Sequence of chain 1.E:
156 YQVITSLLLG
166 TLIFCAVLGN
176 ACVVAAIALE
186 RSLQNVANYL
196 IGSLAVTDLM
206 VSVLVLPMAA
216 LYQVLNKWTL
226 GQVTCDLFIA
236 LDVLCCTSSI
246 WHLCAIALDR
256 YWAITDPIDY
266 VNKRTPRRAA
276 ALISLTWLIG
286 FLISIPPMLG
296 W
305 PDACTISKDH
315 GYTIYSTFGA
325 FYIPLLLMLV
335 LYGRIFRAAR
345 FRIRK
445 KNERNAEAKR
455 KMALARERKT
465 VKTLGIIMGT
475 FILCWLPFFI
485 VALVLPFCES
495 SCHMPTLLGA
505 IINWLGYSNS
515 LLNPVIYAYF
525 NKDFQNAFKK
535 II

Binding-site contacts:
Ligand atom C27 contacts residue LEU509 of chain 1.E at 4.5 Å (hydrophobic).
Ligand atom C26 contacts residue CYS478 of chain 1.E at 3.6 Å (hydrophobic).
Ligand atom C26 contacts residue LEU516 of chain 1.E at 3.7 Å (hydrophobic).
Ligand atom C18 contacts residue GLY469 of chain 1.E at 4.3 Å.
Ligand atom C4 contacts residue VAL465 of chain 1.E at 4.5 Å (hydrophobic).
Ligand atom C15 contacts residue GLY473 of chain 1.E at 3.7 Å.
Ligand atom C26 contacts residue LEU509 of chain 1.E at 3.5 Å (hydrophobic).
Ligand atom C18 contacts residue ILE470 of chain 1.E at 3.7 Å (hydrophobic).
Ligand atom C16 contacts residue LEU477 of chain 1.E at 4.4 Å (hydrophobic).
Ligand atom C24 contacts residue LEU516 of chain 1.E at 4.4 Å (hydrophobic).
Ligand atom C25 contacts residue LEU516 of chain 1.E at 3.9 Å (hydrophobic).
Ligand atom C16 contacts residue THR474 of chain 1.E at 4.3 Å.
Ligand atom C15 contacts residue GLY469 of chain 1.E at 3.9 Å.
Ligand atom C20 contacts residue THR474 of chain 1.E at 4.5 Å.
Ligand atom C4 contacts residue LYS466 of chain 1.E at 4.5 Å.
Ligand atom C22 contacts residue LEU477 of chain 1.E at 4.3 Å (hydrophobic).
Ligand atom C16 contacts residue GLY473 of chain 1.E at 3.9 Å.
Ligand atom C24 contacts residue LEU477 of chain 1.E at 3.9 Å (hydrophobic).
Ligand atom C19 contacts residue ILE470 of chain 1.E at 4.0 Å (hydrophobic).
Ligand atom C6 contacts residue GLY469 of chain 1.E at 4.4 Å.
Ligand atom C8 contacts residue GLY469 of chain 1.E at 4.2 Å.
Ligand atom C19 contacts residue LYS466 of chain 1.E at 3.7 Å.
Ligand atom C7 contacts residue GLY469 of chain 1.E at 4.4 Å.

This protein binds this small molecule.
Small molecule (SMILES): CC(C)CCC[C@@H](C)[C@H]1CC[C@H]2[C@@H]3CC=C4C[C@@H](O)CC[C@]4(C)[C@H]3CC[C@]12C